Sequence of chain 2.A:
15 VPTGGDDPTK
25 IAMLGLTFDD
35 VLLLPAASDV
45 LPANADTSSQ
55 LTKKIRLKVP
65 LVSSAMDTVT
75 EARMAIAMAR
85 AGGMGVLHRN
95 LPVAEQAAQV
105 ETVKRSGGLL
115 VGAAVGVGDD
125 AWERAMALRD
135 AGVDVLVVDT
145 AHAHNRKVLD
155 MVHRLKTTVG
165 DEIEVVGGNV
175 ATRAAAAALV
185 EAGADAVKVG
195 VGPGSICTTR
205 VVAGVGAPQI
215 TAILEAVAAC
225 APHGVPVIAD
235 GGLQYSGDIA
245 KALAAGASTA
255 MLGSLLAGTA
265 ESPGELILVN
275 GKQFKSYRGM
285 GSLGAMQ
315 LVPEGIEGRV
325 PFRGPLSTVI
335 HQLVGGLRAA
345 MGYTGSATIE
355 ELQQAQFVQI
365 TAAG

Binding-site contacts:
Ligand atom C03 contacts residue GLU318 of chain 2.A at 3.9 Å.
Ligand atom C24 contacts residue GLY194 of chain 2.A at 3.2 Å.
Ligand atom C22 contacts residue THR203 of chain 2.A at 3.3 Å.
Ligand atom C21 contacts residue THR203 of chain 2.A at 3.7 Å.
Ligand atom C08 contacts residue TYR347 of chain 4.A at 3.4 Å (hydrophobic).
Ligand atom C22 contacts residue TYR347 of chain 4.A at 3.7 Å (hydrophobic).
Ligand atom C25 contacts residue ALA145 of chain 2.A at 3.9 Å (hydrophobic).
Ligand atom C09 contacts residue PRO46 of chain 4.A at 3.6 Å (hydrophobic).
Ligand atom S16 contacts residue IMP1 of chain 2.B at 3.8 Å.
Ligand atom N23 contacts residue GLY194 of chain 2.A at 3.8 Å.
Ligand atom C07 contacts residue GLY346 of chain 4.A at 3.8 Å.
Ligand atom C27 contacts residue IMP1 of chain 2.B at 3.6 Å.
Ligand atom C09 contacts residue ALA343 of chain 4.A at 3.8 Å (hydrophobic).
Ligand atom O18 contacts residue GLY285 of chain 2.A at 3.1 Å (h-bond).
Ligand atom C21 contacts residue ALA145 of chain 2.A at 3.6 Å (hydrophobic).
Ligand atom O17 contacts residue IMP1 of chain 2.B at 2.7 Å (h-bond).
Ligand atom C25 contacts residue IMP1 of chain 2.B at 3.6 Å.
Ligand atom C06 contacts residue HIS146 of chain 2.A at 3.8 Å.
Ligand atom C24 contacts residue GLY196 of chain 2.A at 3.9 Å.
Ligand atom N23 contacts residue VAL195 of chain 2.A at 3.7 Å.
Ligand atom C22 contacts residue IMP1 of chain 2.B at 3.6 Å.
Ligand atom N13 contacts residue ALA145 of chain 2.A at 3.8 Å.
Ligand atom C20 contacts residue ALA145 of chain 2.A at 3.5 Å (hydrophobic).
Ligand atom C14 contacts residue GLU318 of chain 2.A at 3.5 Å.
Ligand atom C19 contacts residue IMP1 of chain 2.B at 3.7 Å.
Ligand atom C21 contacts residue TYR347 of chain 4.A at 3.9 Å (hydrophobic).
Ligand atom C08 contacts residue GLY346 of chain 4.A at 3.6 Å.
Ligand atom N23 contacts residue GLY196 of chain 2.A at 3.0 Å (h-bond).
Ligand atom C21 contacts residue IMP1 of chain 2.B at 3.2 Å.
Ligand atom C22 contacts residue GLY196 of chain 2.A at 3.8 Å.
Ligand atom C20 contacts residue IMP1 of chain 2.B at 3.3 Å.
Ligand atom C15 contacts residue GLU318 of chain 2.A at 3.5 Å.
Ligand atom O18 contacts residue IMP1 of chain 2.B at 3.7 Å.
Ligand atom C08 contacts residue ALA343 of chain 4.A at 3.3 Å (hydrophobic).
Ligand atom O17 contacts residue GLY285 of chain 2.A at 3.8 Å.
Ligand atom O18 contacts residue MET284 of chain 2.A at 3.4 Å.
Ligand atom C07 contacts residue TYR347 of chain 4.A at 3.9 Å (hydrophobic).
Ligand atom C26 contacts residue ASN173 of chain 2.A at 3.8 Å.
Ligand atom C26 contacts residue IMP1 of chain 2.B at 3.2 Å.
Ligand atom C15 contacts residue TYR347 of chain 4.A at 3.9 Å (hydrophobic).

The small molecule below binds the protein below.
Small molecule (SMILES): O=C(CC1CCCCC1)N1CCN(S(=O)(=O)c2cccc3cnccc23)CC1

Sequence of chain 4.A:
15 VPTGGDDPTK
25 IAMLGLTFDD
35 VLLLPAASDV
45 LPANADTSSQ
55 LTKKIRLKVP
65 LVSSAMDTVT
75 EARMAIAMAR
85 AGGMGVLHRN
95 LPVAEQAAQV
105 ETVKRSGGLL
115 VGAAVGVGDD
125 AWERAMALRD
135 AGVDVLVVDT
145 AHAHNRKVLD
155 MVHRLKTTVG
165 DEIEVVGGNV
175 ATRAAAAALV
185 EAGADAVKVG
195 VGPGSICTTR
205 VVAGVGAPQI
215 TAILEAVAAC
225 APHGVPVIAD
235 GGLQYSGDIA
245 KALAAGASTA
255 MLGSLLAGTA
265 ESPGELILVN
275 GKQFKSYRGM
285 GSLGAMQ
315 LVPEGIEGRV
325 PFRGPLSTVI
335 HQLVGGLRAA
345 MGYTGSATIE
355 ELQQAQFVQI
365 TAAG